Sequence of chain 8.A:
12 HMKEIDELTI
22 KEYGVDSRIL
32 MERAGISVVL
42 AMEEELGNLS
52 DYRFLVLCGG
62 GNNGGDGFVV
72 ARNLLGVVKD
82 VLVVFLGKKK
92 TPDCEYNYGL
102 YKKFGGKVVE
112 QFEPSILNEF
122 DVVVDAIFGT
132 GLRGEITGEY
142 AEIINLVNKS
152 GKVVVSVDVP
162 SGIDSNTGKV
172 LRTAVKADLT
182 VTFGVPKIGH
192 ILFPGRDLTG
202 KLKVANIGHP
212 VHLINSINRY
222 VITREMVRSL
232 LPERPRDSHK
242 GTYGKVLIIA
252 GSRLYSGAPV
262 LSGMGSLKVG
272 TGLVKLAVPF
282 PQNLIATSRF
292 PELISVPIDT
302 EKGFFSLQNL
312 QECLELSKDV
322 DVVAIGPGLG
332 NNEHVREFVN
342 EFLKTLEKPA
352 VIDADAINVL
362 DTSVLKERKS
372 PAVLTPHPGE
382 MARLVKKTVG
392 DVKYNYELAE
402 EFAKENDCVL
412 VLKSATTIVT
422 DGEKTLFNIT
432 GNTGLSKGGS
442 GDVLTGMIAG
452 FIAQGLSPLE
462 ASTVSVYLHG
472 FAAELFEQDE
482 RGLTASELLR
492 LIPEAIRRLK

Sequence of chain 3.A:
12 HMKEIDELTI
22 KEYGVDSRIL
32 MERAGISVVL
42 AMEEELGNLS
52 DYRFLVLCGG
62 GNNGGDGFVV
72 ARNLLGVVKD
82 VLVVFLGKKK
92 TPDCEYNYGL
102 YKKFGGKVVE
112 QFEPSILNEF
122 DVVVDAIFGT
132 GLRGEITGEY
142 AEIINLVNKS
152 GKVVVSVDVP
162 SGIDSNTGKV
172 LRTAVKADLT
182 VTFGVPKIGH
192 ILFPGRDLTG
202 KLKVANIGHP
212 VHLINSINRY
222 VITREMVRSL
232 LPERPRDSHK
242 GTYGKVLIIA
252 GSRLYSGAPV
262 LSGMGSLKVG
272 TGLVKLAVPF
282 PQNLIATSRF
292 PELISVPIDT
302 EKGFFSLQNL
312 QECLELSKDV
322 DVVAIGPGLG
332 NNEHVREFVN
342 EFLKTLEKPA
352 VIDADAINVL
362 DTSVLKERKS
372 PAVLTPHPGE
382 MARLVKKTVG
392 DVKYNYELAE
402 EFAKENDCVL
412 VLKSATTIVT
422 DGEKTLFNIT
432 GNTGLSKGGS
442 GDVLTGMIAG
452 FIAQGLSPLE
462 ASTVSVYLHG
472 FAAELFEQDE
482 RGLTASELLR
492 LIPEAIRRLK

Binding-site contacts:
Ligand atom N contacts residue GLU44 of chain 8.A at 3.3 Å (salt-bridge).
Ligand atom CA contacts residue VAL205 of chain 3.A at 3.2 Å (hydrophobic).
Ligand atom C contacts residue GLU44 of chain 8.A at 3.7 Å.
Ligand atom C contacts residue LEU203 of chain 3.A at 3.5 Å (hydrophobic).
Ligand atom CD1 contacts residue ASN74 of chain 8.A at 3.8 Å.
Ligand atom NE1 contacts residue ASN207 of chain 3.A at 3.6 Å.
Ligand atom CZ2 contacts residue ASN74 of chain 8.A at 3.6 Å.
Ligand atom CD2 contacts residue VAL40 of chain 8.A at 3.5 Å (hydrophobic).
Ligand atom CE2 contacts residue VAL40 of chain 8.A at 3.6 Å (hydrophobic).
Ligand atom CA contacts residue GLU44 of chain 8.A at 3.6 Å.
Ligand atom N contacts residue VAL205 of chain 3.A at 2.8 Å (h-bond).
Ligand atom CH2 contacts residue ILE37 of chain 8.A at 3.8 Å (hydrophobic).
Ligand atom CZ2 contacts residue ASN207 of chain 3.A at 3.6 Å.
Ligand atom NE1 contacts residue ASN74 of chain 8.A at 2.9 Å (h-bond).
Ligand atom CZ2 contacts residue ARG34 of chain 3.A at 3.6 Å.
Ligand atom C contacts residue VAL205 of chain 3.A at 3.5 Å (hydrophobic).
Ligand atom NE1 contacts residue VAL40 of chain 8.A at 3.7 Å.
Ligand atom CD1 contacts residue ASN207 of chain 3.A at 3.5 Å.
Ligand atom CA contacts residue VAL205 of chain 3.A at 3.9 Å (hydrophobic).
Ligand atom CG contacts residue VAL40 of chain 8.A at 3.6 Å (hydrophobic).
Ligand atom CD2 contacts residue LEU41 of chain 3.A at 3.6 Å (hydrophobic).
Ligand atom O contacts residue VAL205 of chain 3.A at 2.9 Å (h-bond).
Ligand atom CD2 contacts residue GLU45 of chain 3.A at 3.8 Å.
Ligand atom CZ contacts residue SER38 of chain 3.A at 3.3 Å.
Ligand atom CE1 contacts residue ALA42 of chain 3.A at 3.8 Å (hydrophobic).
Ligand atom N contacts residue GLU44 of chain 8.A at 2.8 Å (salt-bridge).
Ligand atom CD1 contacts residue SER38 of chain 3.A at 3.6 Å.
Ligand atom O contacts residue ASN207 of chain 3.A at 2.8 Å (h-bond).
Ligand atom CH2 contacts residue ARG34 of chain 3.A at 3.5 Å.
Ligand atom CZ contacts residue ALA42 of chain 3.A at 3.5 Å (hydrophobic).
Ligand atom CE2 contacts residue ASN207 of chain 3.A at 3.5 Å.
Ligand atom CD1 contacts residue VAL40 of chain 8.A at 3.7 Å (hydrophobic).
Ligand atom CE2 contacts residue GLU45 of chain 3.A at 3.9 Å.
Ligand atom O contacts residue LYS204 of chain 3.A at 3.7 Å.
Ligand atom O contacts residue ASN207 of chain 3.A at 3.2 Å (h-bond).
Ligand atom CE1 contacts residue ALA206 of chain 3.A at 3.9 Å (hydrophobic).
Ligand atom CB contacts residue GLU44 of chain 8.A at 3.4 Å.
Ligand atom CE1 contacts residue SER38 of chain 3.A at 3.8 Å.
Ligand atom O contacts residue ALA206 of chain 3.A at 3.1 Å.
Ligand atom O contacts residue VAL205 of chain 3.A at 3.5 Å (h-bond).

The protein below binds the small molecule below.
Small molecule (SMILES): CC(C)C[C@H](NC(=O)[C@H](CC1=c2ccccc2=NC1)NC(=O)[C@H](C)N)C(=O)N[C@@H](Cc1ccccc1)C(=O)N[C@@H](CCC(=O)O)C(=O)N[C@@H](C)C=O